Sequence of chain 1.A:
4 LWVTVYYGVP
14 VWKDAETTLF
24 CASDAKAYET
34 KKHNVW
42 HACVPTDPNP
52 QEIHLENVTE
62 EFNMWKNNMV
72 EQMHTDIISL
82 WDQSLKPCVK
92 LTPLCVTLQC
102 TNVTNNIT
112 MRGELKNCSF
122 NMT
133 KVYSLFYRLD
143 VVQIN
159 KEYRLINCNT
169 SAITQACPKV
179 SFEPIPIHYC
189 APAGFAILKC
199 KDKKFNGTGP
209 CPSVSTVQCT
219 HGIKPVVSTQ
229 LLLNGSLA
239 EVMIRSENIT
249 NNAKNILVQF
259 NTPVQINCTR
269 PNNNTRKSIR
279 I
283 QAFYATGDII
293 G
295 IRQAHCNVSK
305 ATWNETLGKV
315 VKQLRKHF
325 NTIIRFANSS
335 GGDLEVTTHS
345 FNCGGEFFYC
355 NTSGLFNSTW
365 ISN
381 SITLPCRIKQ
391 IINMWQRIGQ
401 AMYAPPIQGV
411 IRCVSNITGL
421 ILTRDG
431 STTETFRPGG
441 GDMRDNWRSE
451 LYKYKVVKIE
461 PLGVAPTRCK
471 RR

The small molecule below binds the protein below.
Small molecule (SMILES): CC(=O)N[C@H]1[C@H](O[C@H]2[C@H](O)[C@@H](NC(C)=O)CO[C@@H]2CO)O[C@H](CO)[C@@H](O[C@@H]2O[C@H](CO)[C@@H](O)[C@H](O)[C@@H]2O)[C@@H]1O

Binding-site contacts:
Ligand atom C8 contacts residue GLU245 of chain 1.A at 4.3 Å.
Ligand atom O6 contacts residue THR248 of chain 1.A at 3.1 Å.
Ligand atom C6 contacts residue THR248 of chain 1.A at 3.7 Å.
Ligand atom C5 contacts residue THR248 of chain 1.A at 3.6 Å.
Ligand atom C1 contacts residue ASN246 of chain 1.A at 1.5 Å.
Ligand atom O5 contacts residue THR248 of chain 1.A at 3.6 Å.
Ligand atom O7 contacts residue THR248 of chain 1.A at 4.4 Å.
Ligand atom C7 contacts residue ASN246 of chain 1.A at 3.3 Å.
Ligand atom C6 contacts residue ASN246 of chain 1.A at 4.5 Å.
Ligand atom O6 contacts residue ASN249 of chain 1.A at 3.4 Å (h-bond).
Ligand atom C1 contacts residue THR248 of chain 1.A at 4.0 Å.
Ligand atom C5 contacts residue ASN246 of chain 1.A at 3.5 Å.
Ligand atom O7 contacts residue ASN246 of chain 1.A at 3.7 Å.
Ligand atom O5 contacts residue ASN249 of chain 1.A at 4.0 Å.
Ligand atom C4 contacts residue ASN246 of chain 1.A at 4.1 Å.
Ligand atom C8 contacts residue THR248 of chain 1.A at 4.3 Å.
Ligand atom C3 contacts residue ASN246 of chain 1.A at 3.8 Å.
Ligand atom C8 contacts residue ASN246 of chain 1.A at 3.7 Å.
Ligand atom O5 contacts residue ASN246 of chain 1.A at 2.1 Å (h-bond).
Ligand atom C2 contacts residue ASN246 of chain 1.A at 2.5 Å.
Ligand atom N2 contacts residue ASN246 of chain 1.A at 3.1 Å (h-bond).